Binding-site contacts:
Ligand atom FE contacts residue HIS68 of chain 1.C at 4.2 Å.
Ligand atom C1 contacts residue THR465 of chain 1.C at 3.7 Å.
Ligand atom C1 contacts residue ARG442 of chain 1.C at 3.6 Å.
Ligand atom C2 contacts residue 3NI1 of chain 1.BA at 3.8 Å.
Ligand atom C1 contacts residue CYS512 of chain 1.C at 3.1 Å (hydrophobic).
Ligand atom N1 contacts residue CYS512 of chain 1.C at 3.4 Å.
Ligand atom FE contacts residue ARG442 of chain 1.C at 4.0 Å.
Ligand atom FE contacts residue CYS509 of chain 1.C at 4.2 Å.
Ligand atom C2 contacts residue ARG442 of chain 1.C at 3.2 Å.
Ligand atom C3 contacts residue CYS512 of chain 1.C at 3.1 Å (hydrophobic).
Ligand atom C1 contacts residue 3NI1 of chain 1.BA at 3.7 Å.
Ligand atom FE contacts residue CYS64 of chain 1.C at 2.3 Å.
Ligand atom O3 contacts residue LEU445 of chain 1.C at 3.0 Å.
Ligand atom FE contacts residue CYS512 of chain 1.C at 2.4 Å.
Ligand atom N1 contacts residue CYS509 of chain 1.C at 3.8 Å.
Ligand atom N1 contacts residue PRO464 of chain 1.C at 3.2 Å.
Ligand atom O3 contacts residue HIS68 of chain 1.C at 3.6 Å.
Ligand atom C2 contacts residue PRO464 of chain 1.C at 4.0 Å (hydrophobic).
Ligand atom C3 contacts residue ALA440 of chain 1.C at 3.7 Å (hydrophobic).
Ligand atom FE contacts residue 3NI1 of chain 1.BA at 2.7 Å.
Ligand atom N2 contacts residue ARG442 of chain 1.C at 2.8 Å (salt-bridge).
Ligand atom N1 contacts residue THR463 of chain 1.C at 4.2 Å.
Ligand atom O3 contacts residue CYS512 of chain 1.C at 4.1 Å.
Ligand atom C1 contacts residue PRO464 of chain 1.C at 3.4 Å (hydrophobic).
Ligand atom C3 contacts residue CYS64 of chain 1.C at 3.2 Å (hydrophobic).
Ligand atom O3 contacts residue PRO464 of chain 1.C at 3.1 Å.
Ligand atom C1 contacts residue CYS64 of chain 1.C at 4.2 Å (hydrophobic).
Ligand atom O3 contacts residue ALA440 of chain 1.C at 3.4 Å.
Ligand atom N2 contacts residue CYS64 of chain 1.C at 3.4 Å.
Ligand atom N2 contacts residue ALA441 of chain 1.C at 3.2 Å (h-bond).
Ligand atom C3 contacts residue LEU445 of chain 1.C at 3.9 Å (hydrophobic).
Ligand atom N1 contacts residue THR465 of chain 1.C at 2.7 Å (h-bond).
Ligand atom N1 contacts residue ARG442 of chain 1.C at 3.9 Å.
Ligand atom C1 contacts residue CYS509 of chain 1.C at 3.7 Å (hydrophobic).
Ligand atom C3 contacts residue PRO464 of chain 1.C at 3.4 Å (hydrophobic).
Ligand atom C2 contacts residue CYS64 of chain 1.C at 3.1 Å (hydrophobic).
Ligand atom O3 contacts residue CYS64 of chain 1.C at 4.0 Å.
Ligand atom N2 contacts residue ALA440 of chain 1.C at 3.0 Å.
Ligand atom C2 contacts residue ALA440 of chain 1.C at 3.4 Å (hydrophobic).
Ligand atom C3 contacts residue HIS68 of chain 1.C at 3.4 Å.

The protein below binds the small molecule below.
Small molecule (SMILES): N#C[Fe](=C=O)C#N

Sequence of chain 1.C:
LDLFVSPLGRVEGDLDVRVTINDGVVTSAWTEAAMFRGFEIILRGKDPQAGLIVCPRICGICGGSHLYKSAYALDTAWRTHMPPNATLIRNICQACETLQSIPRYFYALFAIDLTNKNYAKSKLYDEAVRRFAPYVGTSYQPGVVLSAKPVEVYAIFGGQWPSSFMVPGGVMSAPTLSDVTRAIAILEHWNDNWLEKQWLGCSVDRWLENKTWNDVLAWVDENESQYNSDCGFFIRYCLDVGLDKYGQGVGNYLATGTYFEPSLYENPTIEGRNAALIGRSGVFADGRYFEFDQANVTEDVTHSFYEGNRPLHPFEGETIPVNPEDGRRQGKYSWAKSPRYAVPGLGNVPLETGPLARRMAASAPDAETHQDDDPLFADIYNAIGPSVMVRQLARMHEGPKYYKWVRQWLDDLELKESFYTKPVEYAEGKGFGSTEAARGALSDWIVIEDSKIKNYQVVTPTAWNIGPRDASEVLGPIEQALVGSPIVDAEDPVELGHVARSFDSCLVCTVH